This small molecule binds to this protein.
Small molecule (SMILES): COc1ncc(-c2ccc3nccc(-c4ccnnc4)c3c2)cc1NS(=O)(=O)c1ccc(F)cc1F

Sequence of chain 2.A:
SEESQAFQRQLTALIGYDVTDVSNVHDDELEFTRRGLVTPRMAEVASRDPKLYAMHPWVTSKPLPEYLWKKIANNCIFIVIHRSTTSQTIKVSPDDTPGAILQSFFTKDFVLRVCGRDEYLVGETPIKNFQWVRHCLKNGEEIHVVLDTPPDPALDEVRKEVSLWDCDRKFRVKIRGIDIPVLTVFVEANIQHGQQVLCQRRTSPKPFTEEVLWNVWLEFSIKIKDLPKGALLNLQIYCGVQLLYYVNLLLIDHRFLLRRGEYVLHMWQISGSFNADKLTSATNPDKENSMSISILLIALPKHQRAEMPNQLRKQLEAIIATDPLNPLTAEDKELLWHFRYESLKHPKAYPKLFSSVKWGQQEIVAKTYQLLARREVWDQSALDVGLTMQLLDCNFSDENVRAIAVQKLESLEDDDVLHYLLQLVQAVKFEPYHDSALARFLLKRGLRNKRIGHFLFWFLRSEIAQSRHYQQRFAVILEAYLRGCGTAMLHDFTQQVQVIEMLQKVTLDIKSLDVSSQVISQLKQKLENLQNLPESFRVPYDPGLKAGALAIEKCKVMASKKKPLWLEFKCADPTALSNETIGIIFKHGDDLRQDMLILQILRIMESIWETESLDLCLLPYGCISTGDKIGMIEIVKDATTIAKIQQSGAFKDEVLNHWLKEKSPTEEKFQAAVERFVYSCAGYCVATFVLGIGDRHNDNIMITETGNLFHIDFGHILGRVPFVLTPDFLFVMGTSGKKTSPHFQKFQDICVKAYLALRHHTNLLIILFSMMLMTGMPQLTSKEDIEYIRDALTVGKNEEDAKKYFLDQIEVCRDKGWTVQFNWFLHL

Binding-site contacts:
Ligand atom O32 contacts residue MET662 of chain 2.A at 3.6 Å.
Ligand atom C10 contacts residue ILE689 of chain 2.A at 3.6 Å (hydrophobic).
Ligand atom C6 contacts residue MET662 of chain 2.A at 3.4 Å (hydrophobic).
Ligand atom C7 contacts residue MET811 of chain 2.A at 3.4 Å (hydrophobic).
Ligand atom C14 contacts residue TYR725 of chain 2.A at 3.5 Å (hydrophobic).
Ligand atom C5 contacts residue ASP822 of chain 2.A at 3.2 Å.
Ligand atom O31 contacts residue SER664 of chain 2.A at 3.6 Å (h-bond).
Ligand atom C9 contacts residue ILE739 of chain 2.A at 3.6 Å (hydrophobic).
Ligand atom O32 contacts residue ILE689 of chain 2.A at 3.8 Å.
Ligand atom C18 contacts residue MET811 of chain 2.A at 3.6 Å (hydrophobic).
Ligand atom C25 contacts residue ASP822 of chain 2.A at 3.6 Å.
Ligand atom C3 contacts residue ASP822 of chain 2.A at 3.0 Å.
Ligand atom N26 contacts residue ILE739 of chain 2.A at 3.5 Å.
Ligand atom C14 contacts residue ASP822 of chain 2.A at 3.5 Å.
Ligand atom N28 contacts residue TYR725 of chain 2.A at 3.7 Å.
Ligand atom C1 contacts residue LYS691 of chain 2.A at 3.8 Å.
Ligand atom O33 contacts residue LYS691 of chain 2.A at 3.3 Å (salt-bridge).
Ligand atom F34 contacts residue ASN809 of chain 2.A at 2.8 Å.
Ligand atom C9 contacts residue VAL740 of chain 2.A at 3.3 Å (hydrophobic).
Ligand atom O31 contacts residue LYS691 of chain 2.A at 3.2 Å.
Ligand atom O33 contacts residue ASP822 of chain 2.A at 3.1 Å (salt-bridge).
Ligand atom N30 contacts residue LYS691 of chain 2.A at 3.0 Å (salt-bridge).
Ligand atom C8 contacts residue MET662 of chain 2.A at 3.2 Å (hydrophobic).
Ligand atom F34 contacts residue ASP808 of chain 2.A at 3.4 Å.
Ligand atom N26 contacts residue GLU738 of chain 2.A at 3.8 Å.
Ligand atom O31 contacts residue PRO668 of chain 2.A at 3.4 Å.
Ligand atom C6 contacts residue TRP670 of chain 2.A at 3.4 Å (hydrophobic).
Ligand atom F35 contacts residue MET662 of chain 2.A at 3.3 Å.
Ligand atom C2 contacts residue ILE737 of chain 2.A at 3.3 Å (hydrophobic).
Ligand atom C1 contacts residue ASP699 of chain 2.A at 3.8 Å.
Ligand atom C1 contacts residue ASP822 of chain 2.A at 3.8 Å.
Ligand atom N26 contacts residue VAL740 of chain 2.A at 2.9 Å (h-bond).
Ligand atom C3 contacts residue ASN809 of chain 2.A at 3.8 Å.
Ligand atom N28 contacts residue ASP822 of chain 2.A at 3.1 Å (salt-bridge).
Ligand atom N29 contacts residue THR745 of chain 2.A at 3.8 Å.
Ligand atom C1 contacts residue LEU696 of chain 2.A at 3.7 Å (hydrophobic).
Ligand atom C4 contacts residue GLU738 of chain 2.A at 3.1 Å.
Ligand atom C16 contacts residue ASN809 of chain 2.A at 3.7 Å.
Ligand atom S36 contacts residue LYS691 of chain 2.A at 3.8 Å.
Ligand atom C13 contacts residue MET811 of chain 2.A at 3.5 Å (hydrophobic).